Sequence of chain 1.A:
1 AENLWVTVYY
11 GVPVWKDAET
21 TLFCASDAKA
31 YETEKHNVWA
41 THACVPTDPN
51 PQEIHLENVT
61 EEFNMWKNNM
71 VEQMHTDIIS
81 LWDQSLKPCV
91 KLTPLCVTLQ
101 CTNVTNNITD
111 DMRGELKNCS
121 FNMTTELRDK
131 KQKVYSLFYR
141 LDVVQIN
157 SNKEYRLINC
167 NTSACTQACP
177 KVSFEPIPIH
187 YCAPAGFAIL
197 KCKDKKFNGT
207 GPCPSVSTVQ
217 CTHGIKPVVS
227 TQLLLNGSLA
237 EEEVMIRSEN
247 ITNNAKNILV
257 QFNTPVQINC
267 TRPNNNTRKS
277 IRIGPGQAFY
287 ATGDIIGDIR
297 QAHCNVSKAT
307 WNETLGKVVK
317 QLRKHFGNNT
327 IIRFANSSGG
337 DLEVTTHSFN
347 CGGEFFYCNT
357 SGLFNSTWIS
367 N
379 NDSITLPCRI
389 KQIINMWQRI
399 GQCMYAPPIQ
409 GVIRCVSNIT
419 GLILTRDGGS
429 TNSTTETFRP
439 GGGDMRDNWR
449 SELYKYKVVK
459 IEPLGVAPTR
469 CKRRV

A small-molecule ligand and the protein it binds are described below.
Small molecule (SMILES): CC(=O)N[C@H]1[C@H](O[C@H]2[C@H](O)[C@@H](NC(C)=O)CO[C@@H]2CO)O[C@H](CO)[C@@H](O[C@@H]2O[C@H](CO[C@H]3O[C@H](CO)[C@@H](O)[C@H](O)[C@@H]3O)[C@@H](O)[C@H](O[C@H]3O[C@H](CO)[C@@H](O)[C@H](O)[C@@H]3O)[C@@H]2O)[C@@H]1O

Binding-site contacts:
Ligand atom C1 contacts residue SER415 of chain 1.A at 3.5 Å.
Ligand atom C8 contacts residue PHE345 of chain 1.A at 4.3 Å (hydrophobic).
Ligand atom N2 contacts residue ASN232 of chain 1.A at 2.9 Å (h-bond).
Ligand atom O3 contacts residue CYS413 of chain 1.A at 4.2 Å.
Ligand atom C4 contacts residue VAL414 of chain 1.A at 4.0 Å (hydrophobic).
Ligand atom C4 contacts residue ASN232 of chain 1.A at 4.2 Å.
Ligand atom C5 contacts residue NAG1 of chain 1.JA at 3.8 Å.
Ligand atom C8 contacts residue ASN346 of chain 1.A at 3.4 Å.
Ligand atom O5 contacts residue ASN232 of chain 1.A at 2.4 Å (h-bond).
Ligand atom C7 contacts residue ASN232 of chain 1.A at 3.6 Å.
Ligand atom O5 contacts residue NAG1 of chain 1.JA at 4.3 Å.
Ligand atom C5 contacts residue ASN232 of chain 1.A at 3.7 Å.
Ligand atom C1 contacts residue VAL414 of chain 1.A at 4.1 Å (hydrophobic).
Ligand atom C5 contacts residue VAL414 of chain 1.A at 3.6 Å (hydrophobic).
Ligand atom C7 contacts residue ASN346 of chain 1.A at 4.0 Å.
Ligand atom C3 contacts residue SER415 of chain 1.A at 3.7 Å.
Ligand atom C8 contacts residue SER415 of chain 1.A at 4.1 Å.
Ligand atom C2 contacts residue ASN232 of chain 1.A at 2.4 Å.
Ligand atom O6 contacts residue GLY348 of chain 1.A at 3.2 Å (h-bond).
Ligand atom C2 contacts residue VAL414 of chain 1.A at 4.4 Å (hydrophobic).
Ligand atom C8 contacts residue LEU231 of chain 1.A at 3.8 Å (hydrophobic).
Ligand atom O4 contacts residue VAL414 of chain 1.A at 4.0 Å.
Ligand atom O6 contacts residue CYS347 of chain 1.A at 4.3 Å.
Ligand atom O7 contacts residue ASN346 of chain 1.A at 4.0 Å.
Ligand atom O7 contacts residue PRO182 of chain 1.A at 4.0 Å.
Ligand atom C7 contacts residue SER415 of chain 1.A at 3.9 Å.
Ligand atom C1 contacts residue ASN232 of chain 1.A at 1.4 Å.
Ligand atom N2 contacts residue SER415 of chain 1.A at 2.9 Å (h-bond).
Ligand atom C6 contacts residue GLY348 of chain 1.A at 4.0 Å.
Ligand atom O7 contacts residue ASN232 of chain 1.A at 3.8 Å.
Ligand atom C3 contacts residue VAL414 of chain 1.A at 3.7 Å (hydrophobic).
Ligand atom O3 contacts residue SER415 of chain 1.A at 4.5 Å.
Ligand atom C2 contacts residue SER415 of chain 1.A at 3.5 Å.
Ligand atom O5 contacts residue VAL414 of chain 1.A at 4.3 Å.
Ligand atom C3 contacts residue ASN232 of chain 1.A at 3.8 Å.
Ligand atom C6 contacts residue NAG1 of chain 1.JA at 3.8 Å.